Sequence of chain 1.B:
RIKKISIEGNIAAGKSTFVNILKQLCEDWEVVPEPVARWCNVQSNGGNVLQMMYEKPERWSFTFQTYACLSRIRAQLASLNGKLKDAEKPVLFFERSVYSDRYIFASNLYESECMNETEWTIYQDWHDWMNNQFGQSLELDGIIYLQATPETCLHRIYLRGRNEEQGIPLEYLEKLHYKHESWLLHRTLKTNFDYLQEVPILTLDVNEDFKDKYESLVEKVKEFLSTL

A small-molecule ligand and the protein it binds are described below.
Small molecule (SMILES): Nc1ccn([C@H]2C[C@H](O)[C@@H](COP(=O)(O)O)O2)c(=O)n1

Binding-site contacts:
Ligand atom C6 contacts residue GLU73 of chain 1.B at 3.9 Å.
Ligand atom O2 contacts residue MET105 of chain 1.B at 3.8 Å.
Ligand atom O5' contacts residue GLU73 of chain 1.B at 3.5 Å (salt-bridge).
Ligand atom O3' contacts residue GLU217 of chain 1.B at 2.9 Å (salt-bridge).
Ligand atom N3 contacts residue GLN117 of chain 1.B at 3.2 Å (h-bond).
Ligand atom C3' contacts residue ILE50 of chain 1.B at 3.7 Å (hydrophobic).
Ligand atom O5' contacts residue ARG214 of chain 1.B at 3.4 Å (salt-bridge).
Ligand atom C4 contacts residue PHE157 of chain 1.B at 3.8 Å (hydrophobic).
Ligand atom C2 contacts residue PHE116 of chain 1.B at 3.8 Å (hydrophobic).
Ligand atom O2P contacts residue ARG148 of chain 1.B at 2.4 Å (salt-bridge).
Ligand atom O3P contacts residue MG1 of chain 1.H at 3.9 Å.
Ligand atom P contacts residue ARG148 of chain 1.B at 3.7 Å.
Ligand atom C5 contacts residue ARG148 of chain 1.B at 3.6 Å.
Ligand atom P contacts residue GLU73 of chain 1.B at 3.5 Å.
Ligand atom O2 contacts residue PHE116 of chain 1.B at 3.8 Å.
Ligand atom C5' contacts residue GLU217 of chain 1.B at 3.8 Å.
Ligand atom C2 contacts residue PHE157 of chain 1.B at 3.6 Å (hydrophobic).
Ligand atom O2 contacts residue GLN117 of chain 1.B at 3.7 Å.
Ligand atom O3P contacts residue GLU73 of chain 1.B at 3.0 Å (salt-bridge).
Ligand atom C4' contacts residue GLU217 of chain 1.B at 3.1 Å.
Ligand atom N4 contacts residue PHE157 of chain 1.B at 3.6 Å.
Ligand atom C2' contacts residue TYR106 of chain 1.B at 3.0 Å (hydrophobic).
Ligand atom C5 contacts residue GLU73 of chain 1.B at 3.5 Å.
Ligand atom O1P contacts residue ILE50 of chain 1.B at 3.7 Å.
Ligand atom C3' contacts residue GLU217 of chain 1.B at 3.3 Å.
Ligand atom O1P contacts residue UDP1 of chain 1.I at 3.5 Å (h-bond).
Ligand atom O3' contacts residue TYR106 of chain 1.B at 2.5 Å (h-bond).
Ligand atom N3 contacts residue PHE157 of chain 1.B at 3.4 Å.
Ligand atom O3P contacts residue GLU147 of chain 1.B at 3.6 Å (salt-bridge).
Ligand atom C5 contacts residue TRP78 of chain 1.B at 3.8 Å (hydrophobic).
Ligand atom C1' contacts residue LEU102 of chain 1.B at 3.9 Å (hydrophobic).
Ligand atom O2 contacts residue PHE157 of chain 1.B at 3.7 Å.
Ligand atom O2P contacts residue GLU73 of chain 1.B at 3.5 Å (salt-bridge).
Ligand atom O2P contacts residue LYS54 of chain 1.B at 3.6 Å.
Ligand atom C6 contacts residue TRP78 of chain 1.B at 3.4 Å (hydrophobic).
Ligand atom O1P contacts residue ALA51 of chain 1.B at 3.4 Å (h-bond).
Ligand atom O3P contacts residue UDP1 of chain 1.I at 3.6 Å (h-bond).
Ligand atom O1P contacts residue ARG212 of chain 1.B at 3.2 Å (salt-bridge).
Ligand atom N4 contacts residue ASP153 of chain 1.B at 3.6 Å (salt-bridge).
Ligand atom C3' contacts residue TYR106 of chain 1.B at 3.0 Å (hydrophobic).